A small-molecule ligand and the protein it binds are described below.
Small molecule (SMILES): CC(=O)N[C@H]1[C@H](O[C@H]2[C@H](O)[C@@H](NC(C)=O)CO[C@@H]2CO)O[C@H](CO)[C@@H](O)[C@@H]1O

Binding-site contacts:
Ligand atom O7 contacts residue ASN1121 of chain 1.C at 3.7 Å.
Ligand atom C4 contacts residue ASN1121 of chain 1.C at 4.2 Å.
Ligand atom O5 contacts residue ASN1121 of chain 1.C at 2.4 Å (h-bond).
Ligand atom C7 contacts residue ASN1121 of chain 1.C at 3.4 Å.
Ligand atom C2 contacts residue ASN1121 of chain 1.C at 2.4 Å.
Ligand atom C5 contacts residue ASN1121 of chain 1.C at 3.6 Å.
Ligand atom N2 contacts residue ASN1121 of chain 1.C at 2.9 Å (h-bond).
Ligand atom C3 contacts residue ASN1121 of chain 1.C at 3.8 Å.
Ligand atom C8 contacts residue ASN1121 of chain 1.C at 4.2 Å.
Ligand atom C1 contacts residue ASN1121 of chain 1.C at 1.4 Å.

Sequence of chain 1.C:
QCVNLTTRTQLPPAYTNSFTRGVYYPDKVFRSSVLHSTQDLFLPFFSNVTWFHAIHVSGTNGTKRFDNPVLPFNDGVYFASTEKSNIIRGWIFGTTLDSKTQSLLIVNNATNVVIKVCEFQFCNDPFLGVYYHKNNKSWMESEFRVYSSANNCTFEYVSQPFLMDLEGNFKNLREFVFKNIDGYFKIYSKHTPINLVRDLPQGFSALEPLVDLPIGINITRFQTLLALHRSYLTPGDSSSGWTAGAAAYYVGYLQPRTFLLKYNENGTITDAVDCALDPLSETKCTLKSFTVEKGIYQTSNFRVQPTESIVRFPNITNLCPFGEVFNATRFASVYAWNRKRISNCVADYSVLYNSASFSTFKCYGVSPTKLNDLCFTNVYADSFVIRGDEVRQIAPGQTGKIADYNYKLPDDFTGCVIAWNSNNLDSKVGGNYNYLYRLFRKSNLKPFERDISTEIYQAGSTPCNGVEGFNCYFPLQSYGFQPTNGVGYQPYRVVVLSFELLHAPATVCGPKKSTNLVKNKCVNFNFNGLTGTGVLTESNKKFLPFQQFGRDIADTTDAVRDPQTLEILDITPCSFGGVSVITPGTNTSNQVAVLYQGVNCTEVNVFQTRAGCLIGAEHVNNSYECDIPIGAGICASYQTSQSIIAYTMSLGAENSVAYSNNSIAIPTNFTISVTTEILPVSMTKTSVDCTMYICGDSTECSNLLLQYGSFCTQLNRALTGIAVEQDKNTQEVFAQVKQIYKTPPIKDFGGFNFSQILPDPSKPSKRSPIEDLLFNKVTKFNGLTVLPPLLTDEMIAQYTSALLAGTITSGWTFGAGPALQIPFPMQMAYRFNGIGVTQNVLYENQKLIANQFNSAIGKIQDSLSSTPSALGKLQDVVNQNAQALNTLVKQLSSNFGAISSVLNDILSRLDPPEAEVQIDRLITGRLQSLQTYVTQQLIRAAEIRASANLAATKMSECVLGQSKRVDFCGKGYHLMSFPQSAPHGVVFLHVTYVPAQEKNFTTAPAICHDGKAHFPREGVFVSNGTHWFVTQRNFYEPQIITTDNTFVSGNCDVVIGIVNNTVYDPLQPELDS